Binding-site contacts:
Ligand atom C5 contacts residue PHE267 of chain 1.E at 4.0 Å (hydrophobic).
Ligand atom C5 contacts residue VAL184 of chain 1.E at 4.0 Å (hydrophobic).
Ligand atom O1 contacts residue PHE267 of chain 1.E at 3.7 Å.
Ligand atom C2 contacts residue PHE267 of chain 1.E at 3.8 Å (hydrophobic).
Ligand atom C1 contacts residue TRP264 of chain 1.E at 3.8 Å (hydrophobic).
Ligand atom C4 contacts residue ILE104 of chain 1.E at 4.2 Å (hydrophobic).
Ligand atom C4 contacts residue ASP103 of chain 1.E at 3.2 Å.
Ligand atom C9 contacts residue PHE267 of chain 1.E at 3.9 Å (hydrophobic).
Ligand atom C6 contacts residue PHE267 of chain 1.E at 3.9 Å (hydrophobic).
Ligand atom N1 contacts residue ASP103 of chain 1.E at 2.6 Å (salt-bridge).
Ligand atom N1 contacts residue SER107 of chain 1.E at 3.9 Å.
Ligand atom C9 contacts residue SER107 of chain 1.E at 4.3 Å.
Ligand atom C2 contacts residue TRP264 of chain 1.E at 4.0 Å (hydrophobic).
Ligand atom C7 contacts residue ILE104 of chain 1.E at 4.0 Å (hydrophobic).
Ligand atom C1 contacts residue SER107 of chain 1.E at 4.1 Å.
Ligand atom C7 contacts residue THR194 of chain 1.E at 3.5 Å.
Ligand atom C6 contacts residue ILE104 of chain 1.E at 3.7 Å (hydrophobic).
Ligand atom C1 contacts residue ILE290 of chain 1.E at 3.5 Å (hydrophobic).
Ligand atom C4 contacts residue VAL184 of chain 1.E at 3.9 Å (hydrophobic).
Ligand atom C5 contacts residue PHE186 of chain 1.E at 3.8 Å (hydrophobic).
Ligand atom O1 contacts residue ASP103 of chain 1.E at 2.4 Å (salt-bridge).
Ligand atom C1 contacts residue TYR294 of chain 1.E at 3.5 Å (hydrophobic).
Ligand atom N1 contacts residue TYR294 of chain 1.E at 4.0 Å.
Ligand atom C3 contacts residue SER107 of chain 1.E at 3.9 Å.
Ligand atom C8 contacts residue SER198 of chain 1.E at 4.0 Å.
Ligand atom C9 contacts residue ASP103 of chain 1.E at 3.7 Å.
Ligand atom C3 contacts residue PHE267 of chain 1.E at 4.0 Å (hydrophobic).
Ligand atom C7 contacts residue PHE268 of chain 1.E at 4.2 Å (hydrophobic).
Ligand atom S1 contacts residue PHE268 of chain 1.E at 3.8 Å.
Ligand atom C3 contacts residue ASP103 of chain 1.E at 2.3 Å.
Ligand atom C5 contacts residue ILE104 of chain 1.E at 3.8 Å (hydrophobic).
Ligand atom C8 contacts residue PHE268 of chain 1.E at 3.4 Å (hydrophobic).
Ligand atom C9 contacts residue ILE104 of chain 1.E at 4.2 Å (hydrophobic).
Ligand atom S1 contacts residue PHE267 of chain 1.E at 4.1 Å.
Ligand atom C2 contacts residue SER107 of chain 1.E at 3.3 Å.
Ligand atom C2 contacts residue ASP103 of chain 1.E at 2.8 Å.
Ligand atom C8 contacts residue THR194 of chain 1.E at 4.0 Å.
Ligand atom C7 contacts residue PHE186 of chain 1.E at 4.2 Å (hydrophobic).
Ligand atom S1 contacts residue SER107 of chain 1.E at 3.6 Å.
Ligand atom C1 contacts residue ASP103 of chain 1.E at 3.9 Å.

Sequence of chain 1.E:
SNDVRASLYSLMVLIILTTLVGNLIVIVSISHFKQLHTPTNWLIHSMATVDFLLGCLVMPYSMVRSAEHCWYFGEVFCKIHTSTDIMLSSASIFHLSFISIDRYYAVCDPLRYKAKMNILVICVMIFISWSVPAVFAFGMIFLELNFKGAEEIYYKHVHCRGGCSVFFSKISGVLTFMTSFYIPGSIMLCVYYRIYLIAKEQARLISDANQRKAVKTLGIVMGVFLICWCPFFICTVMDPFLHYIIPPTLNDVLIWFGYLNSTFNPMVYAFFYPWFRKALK

This protein binds this small molecule.
Small molecule (SMILES): CNC[C@@H]1OCCc2ccsc21